Sequence of chain 1.DB:
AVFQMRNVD

Binding-site contacts:
Ligand atom O11 contacts residue VAL2 of chain 1.DB at 2.9 Å (h-bond).
Ligand atom C11 contacts residue VAL2 of chain 1.DB at 4.3 Å (hydrophobic).
Ligand atom C36 contacts residue PHE3 of chain 1.DB at 4.5 Å (hydrophobic).
Ligand atom C27 contacts residue ASN7 of chain 1.DB at 3.2 Å.
Ligand atom O4 contacts residue MET5 of chain 1.DB at 4.5 Å.
Ligand atom O12 contacts residue VAL2 of chain 1.DB at 3.6 Å.
Ligand atom C26 contacts residue ASN7 of chain 1.DB at 4.3 Å.
Ligand atom C37 contacts residue PHE3 of chain 1.DB at 3.6 Å (hydrophobic).
Ligand atom C13 contacts residue PHE3 of chain 1.DB at 4.2 Å (hydrophobic).
Ligand atom C9 contacts residue VAL2 of chain 1.DB at 4.0 Å (hydrophobic).
Ligand atom O12 contacts residue PHE3 of chain 1.DB at 3.9 Å.
Ligand atom O1 contacts residue PHE3 of chain 1.DB at 3.4 Å.
Ligand atom C34 contacts residue VAL2 of chain 1.DB at 4.1 Å (hydrophobic).
Ligand atom C21 contacts residue ASN7 of chain 1.DB at 3.4 Å.
Ligand atom C1 contacts residue PHE3 of chain 1.DB at 4.5 Å (hydrophobic).
Ligand atom C10 contacts residue VAL2 of chain 1.DB at 4.5 Å (hydrophobic).

This protein binds this small molecule.
Small molecule (SMILES): CC[C@H]1OC(=O)[C@H](C)[C@@H](O[C@H]2C[C@@](C)(OC)[C@@H](O)[C@H](C)O2)[C@H](C)[C@@H](O[C@@H]2O[C@H](C)C[C@H](N(C)C)[C@H]2O)[C@](C)(O)C[C@@H](C)C(=O)[C@H](C)[C@@H](O)[C@]1(C)O